Sequence of chain 1.A:
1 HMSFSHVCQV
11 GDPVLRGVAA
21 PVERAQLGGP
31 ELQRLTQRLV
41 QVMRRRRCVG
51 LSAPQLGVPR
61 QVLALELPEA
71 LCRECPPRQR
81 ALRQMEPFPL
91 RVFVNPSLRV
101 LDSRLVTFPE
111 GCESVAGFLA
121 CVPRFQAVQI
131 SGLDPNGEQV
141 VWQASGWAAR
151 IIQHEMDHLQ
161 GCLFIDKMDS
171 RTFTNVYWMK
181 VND

Binding-site contacts:
Ligand atom C3 contacts residue GLU113 of chain 1.A at 3.8 Å.
Ligand atom O2 contacts residue GLN55 of chain 1.A at 3.0 Å (h-bond).
Ligand atom C10 contacts residue GLU110 of chain 1.A at 3.8 Å.
Ligand atom O2 contacts residue HIS154 of chain 1.A at 3.2 Å (h-bond).
Ligand atom C26 contacts residue LEU119 of chain 1.A at 3.8 Å (hydrophobic).
Ligand atom C25 contacts residue TRP147 of chain 1.A at 3.7 Å (hydrophobic).
Ligand atom O20 contacts residue GLY111 of chain 1.A at 2.9 Å (h-bond).
Ligand atom C18 contacts residue GLY111 of chain 1.A at 3.7 Å.
Ligand atom O4 contacts residue CYS112 of chain 1.A at 3.3 Å.
Ligand atom O4 contacts residue CO1 of chain 1.F at 2.1 Å.
Ligand atom C7 contacts residue GLU155 of chain 1.A at 3.5 Å.
Ligand atom C10 contacts residue ARG150 of chain 1.A at 3.7 Å.
Ligand atom C5 contacts residue GLU113 of chain 1.A at 3.8 Å.
Ligand atom C3 contacts residue CO1 of chain 1.F at 3.1 Å.
Ligand atom N1 contacts residue HIS154 of chain 1.A at 3.6 Å.
Ligand atom O4 contacts residue GLN55 of chain 1.A at 3.5 Å (h-bond).
Ligand atom N14 contacts residue GLY111 of chain 1.A at 3.4 Å (h-bond).
Ligand atom N1 contacts residue CO1 of chain 1.F at 3.1 Å.
Ligand atom C22 contacts residue TRP147 of chain 1.A at 3.7 Å (hydrophobic).
Ligand atom C11 contacts residue ARG150 of chain 1.A at 3.7 Å.
Ligand atom O2 contacts residue GLU155 of chain 1.A at 2.6 Å (salt-bridge).
Ligand atom O20 contacts residue GLU110 of chain 1.A at 3.5 Å.
Ligand atom O13 contacts residue VAL49 of chain 1.A at 3.3 Å (h-bond).
Ligand atom N1 contacts residue GLY50 of chain 1.A at 2.9 Å (h-bond).
Ligand atom O27 contacts residue PRO109 of chain 1.A at 2.7 Å (h-bond).
Ligand atom O4 contacts residue GLU113 of chain 1.A at 3.0 Å (salt-bridge).
Ligand atom C11 contacts residue TRP147 of chain 1.A at 3.4 Å (hydrophobic).
Ligand atom O13 contacts residue CYS48 of chain 1.A at 3.5 Å.
Ligand atom C5 contacts residue CYS48 of chain 1.A at 3.7 Å (hydrophobic).
Ligand atom O4 contacts residue HIS154 of chain 1.A at 3.1 Å (h-bond).
Ligand atom C3 contacts residue GLU155 of chain 1.A at 3.8 Å.
Ligand atom C8 contacts residue VAL49 of chain 1.A at 3.6 Å (hydrophobic).
Ligand atom C9 contacts residue HIS154 of chain 1.A at 3.5 Å.
Ligand atom C3 contacts residue HIS154 of chain 1.A at 3.6 Å.
Ligand atom C17 contacts residue GLU113 of chain 1.A at 3.6 Å.
Ligand atom C3 contacts residue GLY50 of chain 1.A at 3.5 Å.
Ligand atom O2 contacts residue HIS158 of chain 1.A at 2.9 Å (h-bond).
Ligand atom C5 contacts residue GLY50 of chain 1.A at 3.5 Å.
Ligand atom O2 contacts residue CO1 of chain 1.F at 2.3 Å.
Ligand atom N1 contacts residue GLU155 of chain 1.A at 2.7 Å (salt-bridge).

A small-molecule ligand and the protein it binds are described below.
Small molecule (SMILES): CCCCC[C@H](CC(=O)NO)C(=O)N[C@H](C(=O)N1CCC[C@H]1CO)C(C)C